Sequence of chain 1.A:
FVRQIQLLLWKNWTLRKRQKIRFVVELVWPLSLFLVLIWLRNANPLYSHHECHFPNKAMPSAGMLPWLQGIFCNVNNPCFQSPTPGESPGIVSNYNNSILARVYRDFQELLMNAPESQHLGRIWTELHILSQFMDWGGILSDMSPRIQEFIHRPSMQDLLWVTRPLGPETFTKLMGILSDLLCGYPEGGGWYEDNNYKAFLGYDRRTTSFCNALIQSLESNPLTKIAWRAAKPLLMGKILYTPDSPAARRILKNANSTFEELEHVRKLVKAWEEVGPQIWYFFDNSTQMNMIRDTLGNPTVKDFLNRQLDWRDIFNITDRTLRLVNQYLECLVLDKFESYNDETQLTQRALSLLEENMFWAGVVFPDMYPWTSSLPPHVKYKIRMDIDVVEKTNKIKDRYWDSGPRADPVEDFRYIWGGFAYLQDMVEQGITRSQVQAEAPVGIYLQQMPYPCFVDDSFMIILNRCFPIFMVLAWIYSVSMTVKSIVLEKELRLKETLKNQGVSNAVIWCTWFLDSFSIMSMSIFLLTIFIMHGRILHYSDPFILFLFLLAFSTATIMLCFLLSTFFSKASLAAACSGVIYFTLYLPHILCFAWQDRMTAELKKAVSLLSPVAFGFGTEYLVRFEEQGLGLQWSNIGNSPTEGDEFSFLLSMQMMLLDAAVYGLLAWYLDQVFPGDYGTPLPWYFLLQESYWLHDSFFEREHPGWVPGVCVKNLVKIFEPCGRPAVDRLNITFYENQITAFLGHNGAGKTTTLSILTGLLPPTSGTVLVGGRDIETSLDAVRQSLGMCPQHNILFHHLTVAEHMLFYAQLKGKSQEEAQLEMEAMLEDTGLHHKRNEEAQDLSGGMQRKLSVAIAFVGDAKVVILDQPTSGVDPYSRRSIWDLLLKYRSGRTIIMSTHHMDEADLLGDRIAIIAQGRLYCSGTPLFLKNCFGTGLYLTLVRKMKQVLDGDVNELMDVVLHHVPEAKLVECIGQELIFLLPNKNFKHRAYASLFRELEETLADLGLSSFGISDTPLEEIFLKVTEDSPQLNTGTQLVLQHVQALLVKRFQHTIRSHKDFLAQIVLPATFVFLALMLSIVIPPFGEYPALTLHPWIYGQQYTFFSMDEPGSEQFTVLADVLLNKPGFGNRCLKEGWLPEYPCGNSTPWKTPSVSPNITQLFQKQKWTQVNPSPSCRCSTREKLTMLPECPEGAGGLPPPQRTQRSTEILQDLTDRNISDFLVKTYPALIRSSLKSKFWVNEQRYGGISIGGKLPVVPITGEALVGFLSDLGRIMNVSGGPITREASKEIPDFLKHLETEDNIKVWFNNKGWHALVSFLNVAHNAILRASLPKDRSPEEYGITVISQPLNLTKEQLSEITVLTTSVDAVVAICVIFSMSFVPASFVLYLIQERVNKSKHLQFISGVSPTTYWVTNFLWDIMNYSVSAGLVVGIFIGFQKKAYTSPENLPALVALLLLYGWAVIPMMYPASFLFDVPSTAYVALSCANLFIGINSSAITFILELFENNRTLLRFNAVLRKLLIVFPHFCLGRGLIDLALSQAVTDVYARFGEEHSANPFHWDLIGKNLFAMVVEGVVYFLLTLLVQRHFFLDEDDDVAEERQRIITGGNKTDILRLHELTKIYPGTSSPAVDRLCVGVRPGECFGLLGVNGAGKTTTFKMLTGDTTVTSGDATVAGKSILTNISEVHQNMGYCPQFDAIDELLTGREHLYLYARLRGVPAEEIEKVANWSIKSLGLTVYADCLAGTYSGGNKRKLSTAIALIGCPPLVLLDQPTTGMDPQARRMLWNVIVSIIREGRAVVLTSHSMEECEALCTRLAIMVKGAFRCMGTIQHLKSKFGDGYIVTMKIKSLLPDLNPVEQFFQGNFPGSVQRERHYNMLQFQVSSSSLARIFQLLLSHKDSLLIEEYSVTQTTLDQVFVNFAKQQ

Binding-site contacts:
Ligand atom C8 contacts residue PHE525 of chain 1.A at 4.2 Å (hydrophobic).
Ligand atom C2 contacts residue ASP523 of chain 1.A at 3.6 Å.
Ligand atom O4 contacts residue GLU419 of chain 1.A at 4.4 Å.
Ligand atom C3 contacts residue ASP523 of chain 1.A at 4.5 Å.
Ligand atom N2 contacts residue ASN415 of chain 1.A at 2.8 Å (h-bond).
Ligand atom O6 contacts residue PHE418 of chain 1.A at 4.4 Å.
Ligand atom C1 contacts residue ASN415 of chain 1.A at 1.4 Å.
Ligand atom C3 contacts residue ASN415 of chain 1.A at 3.7 Å.
Ligand atom C5 contacts residue ASN415 of chain 1.A at 3.6 Å.
Ligand atom O6 contacts residue GLU419 of chain 1.A at 1.8 Å (salt-bridge).
Ligand atom C2 contacts residue ASN415 of chain 1.A at 2.5 Å.
Ligand atom O6 contacts residue GLU422 of chain 1.A at 4.1 Å.
Ligand atom C1 contacts residue ASP523 of chain 1.A at 4.1 Å.
Ligand atom C7 contacts residue ASN415 of chain 1.A at 4.0 Å.
Ligand atom C5 contacts residue GLU419 of chain 1.A at 2.8 Å.
Ligand atom C5 contacts residue LEU522 of chain 1.A at 4.1 Å (hydrophobic).
Ligand atom C8 contacts residue ARG425 of chain 1.A at 4.2 Å.
Ligand atom O5 contacts residue ASN415 of chain 1.A at 2.5 Å (h-bond).
Ligand atom C4 contacts residue ASN415 of chain 1.A at 4.2 Å.
Ligand atom C8 contacts residue GLU422 of chain 1.A at 4.3 Å.
Ligand atom N2 contacts residue ASP523 of chain 1.A at 4.0 Å.
Ligand atom O5 contacts residue ASP523 of chain 1.A at 4.4 Å.
Ligand atom C6 contacts residue GLU419 of chain 1.A at 1.4 Å.
Ligand atom O4 contacts residue ASP523 of chain 1.A at 3.7 Å.
Ligand atom O5 contacts residue GLU419 of chain 1.A at 3.2 Å (salt-bridge).
Ligand atom C4 contacts residue GLU419 of chain 1.A at 3.9 Å.
Ligand atom O6 contacts residue LEU522 of chain 1.A at 3.8 Å.

A small-molecule ligand and the protein it binds are described below.
Small molecule (SMILES): CC(=O)N[C@H]1[C@H](O[C@H]2[C@H](O)[C@@H](NC(C)=O)CO[C@@H]2CO)O[C@H](CO)[C@@H](O[C@@H]2O[C@H](CO)[C@@H](O)[C@H](O)[C@@H]2O)[C@@H]1O